A protein and the small-molecule ligand that binds it are described below.
Small molecule (SMILES): Nc1ccn([C@H]2C[C@H](O)[C@@H](COP(=O)(O)O)O2)c(=O)n1

Binding-site contacts:
Ligand atom OP2 contacts residue DA4 of chain 18.D at 3.6 Å.
Ligand atom C5' contacts residue DA4 of chain 18.D at 4.0 Å.
Ligand atom P contacts residue DA4 of chain 18.D at 3.2 Å.
Ligand atom OP1 contacts residue DA4 of chain 18.D at 2.2 Å.
Ligand atom C3' contacts residue DA4 of chain 18.D at 3.3 Å.
Ligand atom C4' contacts residue DA4 of chain 18.D at 4.3 Å.
Ligand atom O5' contacts residue DA4 of chain 18.D at 4.0 Å.
Ligand atom O3' contacts residue DA4 of chain 18.D at 4.2 Å.
Ligand atom C2' contacts residue DA4 of chain 18.D at 3.5 Å.